Sequence of chain 4.A:
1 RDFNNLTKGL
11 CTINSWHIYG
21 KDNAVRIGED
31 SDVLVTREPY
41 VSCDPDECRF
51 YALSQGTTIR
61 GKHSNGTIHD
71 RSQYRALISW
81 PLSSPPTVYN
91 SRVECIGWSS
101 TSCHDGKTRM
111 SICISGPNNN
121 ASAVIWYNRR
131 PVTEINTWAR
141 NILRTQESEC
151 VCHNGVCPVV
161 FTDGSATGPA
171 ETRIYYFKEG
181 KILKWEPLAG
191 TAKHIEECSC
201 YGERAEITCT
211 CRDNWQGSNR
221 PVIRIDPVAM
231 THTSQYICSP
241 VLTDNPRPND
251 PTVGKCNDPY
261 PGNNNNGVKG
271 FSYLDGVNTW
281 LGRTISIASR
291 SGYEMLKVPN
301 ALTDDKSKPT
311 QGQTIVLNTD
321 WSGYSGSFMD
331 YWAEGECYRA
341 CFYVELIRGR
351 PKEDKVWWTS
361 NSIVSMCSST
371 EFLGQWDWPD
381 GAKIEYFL

Binding-site contacts:
Ligand atom C6 contacts residue PRO309 of chain 4.A at 3.7 Å (hydrophobic).
Ligand atom C3 contacts residue GLU294 of chain 4.A at 3.3 Å.
Ligand atom O3 contacts residue GLU294 of chain 4.A at 2.6 Å (salt-bridge).
Ligand atom C2 contacts residue ASN120 of chain 2.A at 2.4 Å.
Ligand atom O4 contacts residue GLU294 of chain 4.A at 2.8 Å (salt-bridge).
Ligand atom O4 contacts residue ARG247 of chain 4.A at 3.2 Å (salt-bridge).
Ligand atom C5 contacts residue ASN120 of chain 2.A at 3.6 Å.
Ligand atom O6 contacts residue ILE285 of chain 4.A at 2.8 Å (h-bond).
Ligand atom O6 contacts residue GLN375 of chain 4.A at 3.4 Å.
Ligand atom C8 contacts residue ASN119 of chain 2.A at 3.4 Å.
Ligand atom O3 contacts residue ASP250 of chain 4.A at 2.9 Å (salt-bridge).
Ligand atom N2 contacts residue ASN120 of chain 2.A at 2.7 Å (h-bond).
Ligand atom C7 contacts residue ARG140 of chain 2.A at 3.6 Å.
Ligand atom O5 contacts residue ASN120 of chain 2.A at 2.4 Å (h-bond).
Ligand atom C7 contacts residue ASN120 of chain 2.A at 3.5 Å.
Ligand atom C8 contacts residue ARG140 of chain 2.A at 3.2 Å.
Ligand atom O2 contacts residue ASN249 of chain 4.A at 3.0 Å (h-bond).
Ligand atom O3 contacts residue GLN311 of chain 4.A at 3.3 Å.
Ligand atom O2 contacts residue LEU296 of chain 4.A at 3.3 Å.
Ligand atom O3 contacts residue ARG283 of chain 4.A at 2.8 Å (salt-bridge).
Ligand atom N2 contacts residue ARG140 of chain 2.A at 3.2 Å (salt-bridge).
Ligand atom C3 contacts residue GLY312 of chain 4.A at 3.2 Å.
Ligand atom O6 contacts residue LYS308 of chain 4.A at 3.1 Å (salt-bridge).
Ligand atom O5 contacts residue GLY374 of chain 4.A at 3.2 Å.
Ligand atom O5 contacts residue ASP250 of chain 4.A at 3.5 Å (salt-bridge).
Ligand atom O4 contacts residue ILE287 of chain 4.A at 3.3 Å.
Ligand atom O6 contacts residue MAN1 of chain 2.C at 2.6 Å (h-bond).
Ligand atom O4 contacts residue GLY312 of chain 4.A at 3.6 Å.
Ligand atom C6 contacts residue LEU373 of chain 4.A at 3.5 Å (hydrophobic).
Ligand atom C6 contacts residue ILE285 of chain 4.A at 3.6 Å (hydrophobic).
Ligand atom C6 contacts residue ASP250 of chain 4.A at 3.6 Å.
Ligand atom O3 contacts residue GLY312 of chain 4.A at 3.1 Å (h-bond).
Ligand atom O6 contacts residue ASP250 of chain 4.A at 2.5 Å (salt-bridge).
Ligand atom C4 contacts residue GLU294 of chain 4.A at 3.4 Å.
Ligand atom O6 contacts residue THR310 of chain 4.A at 3.6 Å (h-bond).
Ligand atom C6 contacts residue MAN1 of chain 2.C at 2.9 Å.
Ligand atom O2 contacts residue GLY312 of chain 4.A at 3.0 Å.
Ligand atom O5 contacts residue GLN375 of chain 4.A at 3.4 Å (h-bond).
Ligand atom O3 contacts residue ASN249 of chain 4.A at 2.7 Å (h-bond).
Ligand atom C1 contacts residue ASN120 of chain 2.A at 1.4 Å.

Sequence of chain 2.A:
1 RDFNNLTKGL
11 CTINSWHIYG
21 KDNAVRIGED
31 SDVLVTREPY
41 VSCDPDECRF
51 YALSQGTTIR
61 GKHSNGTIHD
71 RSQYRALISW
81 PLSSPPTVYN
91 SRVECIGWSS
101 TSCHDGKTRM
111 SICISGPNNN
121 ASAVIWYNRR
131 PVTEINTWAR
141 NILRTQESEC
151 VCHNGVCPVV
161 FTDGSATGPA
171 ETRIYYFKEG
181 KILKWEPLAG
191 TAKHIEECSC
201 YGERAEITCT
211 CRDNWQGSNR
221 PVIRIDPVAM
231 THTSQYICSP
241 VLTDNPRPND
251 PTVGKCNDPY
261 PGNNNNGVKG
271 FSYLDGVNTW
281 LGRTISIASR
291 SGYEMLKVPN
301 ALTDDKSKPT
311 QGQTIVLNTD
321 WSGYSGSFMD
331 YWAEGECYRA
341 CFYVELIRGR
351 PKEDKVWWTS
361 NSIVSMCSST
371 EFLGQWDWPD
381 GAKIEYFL

This protein binds this small molecule.
Small molecule (SMILES): CC(=O)N[C@H]1[C@H](O[C@H]2[C@H](O)[C@@H](NC(C)=O)CO[C@@H]2CO)O[C@H](CO)[C@@H](O[C@@H]2O[C@H](CO)[C@@H](O)[C@H](O[C@H]3O[C@H](CO)[C@@H](O)[C@H](O)[C@@H]3O[C@H]3O[C@H](CO)[C@@H](O)[C@H](O)[C@@H]3O[C@H]3O[C@H](CO)[C@@H](O)[C@H](O)[C@@H]3O)[C@@H]2O)[C@@H]1O